Sequence of chain 2.A:
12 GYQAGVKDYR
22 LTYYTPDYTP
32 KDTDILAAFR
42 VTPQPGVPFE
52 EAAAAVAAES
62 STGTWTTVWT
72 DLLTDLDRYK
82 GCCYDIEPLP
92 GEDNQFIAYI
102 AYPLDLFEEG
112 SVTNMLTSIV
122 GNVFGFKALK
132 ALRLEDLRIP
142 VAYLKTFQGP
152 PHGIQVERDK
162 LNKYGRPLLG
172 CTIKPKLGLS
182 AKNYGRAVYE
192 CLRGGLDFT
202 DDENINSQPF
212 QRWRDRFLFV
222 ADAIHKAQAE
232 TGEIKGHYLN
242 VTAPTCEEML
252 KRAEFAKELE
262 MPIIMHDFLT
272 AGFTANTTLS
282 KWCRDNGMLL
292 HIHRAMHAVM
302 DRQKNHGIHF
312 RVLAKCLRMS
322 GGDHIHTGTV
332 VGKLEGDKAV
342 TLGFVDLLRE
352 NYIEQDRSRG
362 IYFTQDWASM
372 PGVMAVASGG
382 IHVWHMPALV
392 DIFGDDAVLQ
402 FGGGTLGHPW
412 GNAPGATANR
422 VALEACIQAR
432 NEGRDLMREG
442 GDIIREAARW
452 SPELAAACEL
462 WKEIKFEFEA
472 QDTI

The small molecule below binds the protein below.
Small molecule (SMILES): O=C(O)[C@@](O)(COP(=O)(O)O)[C@H](O)[C@H](O)COP(=O)(O)O

Sequence of chain 1.E:
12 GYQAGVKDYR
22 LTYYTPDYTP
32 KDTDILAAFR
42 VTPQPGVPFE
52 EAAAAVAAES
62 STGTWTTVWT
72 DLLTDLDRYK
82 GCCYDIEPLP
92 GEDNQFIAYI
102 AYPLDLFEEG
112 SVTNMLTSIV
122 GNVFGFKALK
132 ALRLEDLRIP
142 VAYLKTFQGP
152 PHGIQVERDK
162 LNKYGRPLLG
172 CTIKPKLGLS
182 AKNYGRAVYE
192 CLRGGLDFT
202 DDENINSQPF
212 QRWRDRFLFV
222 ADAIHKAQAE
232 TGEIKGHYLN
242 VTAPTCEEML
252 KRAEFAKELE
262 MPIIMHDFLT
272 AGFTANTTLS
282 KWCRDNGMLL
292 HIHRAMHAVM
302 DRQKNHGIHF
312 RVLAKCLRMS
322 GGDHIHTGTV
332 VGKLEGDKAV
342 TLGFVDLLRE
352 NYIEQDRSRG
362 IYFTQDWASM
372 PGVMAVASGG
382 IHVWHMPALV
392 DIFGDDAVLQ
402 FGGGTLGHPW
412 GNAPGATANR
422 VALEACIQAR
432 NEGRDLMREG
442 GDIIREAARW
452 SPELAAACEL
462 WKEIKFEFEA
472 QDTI

Binding-site contacts:
Ligand atom O2P contacts residue THR65 of chain 2.A at 3.4 Å (h-bond).
Ligand atom O7 contacts residue ASP203 of chain 1.E at 3.1 Å (salt-bridge).
Ligand atom O3 contacts residue KCX201 of chain 1.E at 2.1 Å (h-bond).
Ligand atom O4 contacts residue LEU335 of chain 1.E at 3.4 Å.
Ligand atom O2P contacts residue GLY381 of chain 1.E at 2.9 Å (h-bond).
Ligand atom O2P contacts residue TRP66 of chain 2.A at 3.1 Å.
Ligand atom O5P contacts residue ARG295 of chain 1.E at 2.9 Å (salt-bridge).
Ligand atom O5 contacts residue LEU335 of chain 1.E at 3.2 Å.
Ligand atom O4P contacts residue HIS327 of chain 1.E at 2.9 Å (h-bond).
Ligand atom O1P contacts residue LYS175 of chain 1.E at 3.4 Å.
Ligand atom O4 contacts residue SER379 of chain 1.E at 3.0 Å (h-bond).
Ligand atom O3 contacts residue GLU204 of chain 1.E at 3.0 Å (salt-bridge).
Ligand atom O4 contacts residue GLY380 of chain 1.E at 3.2 Å.
Ligand atom C3 contacts residue KCX201 of chain 1.E at 2.9 Å.
Ligand atom O7 contacts residue ASN123 of chain 2.A at 3.0 Å (h-bond).
Ligand atom O1P contacts residue GLY404 of chain 1.E at 2.7 Å (h-bond).
Ligand atom C contacts residue LYS175 of chain 1.E at 3.4 Å.
Ligand atom O7 contacts residue LYS175 of chain 1.E at 3.3 Å (salt-bridge).
Ligand atom C contacts residue MG1 of chain 1.U at 3.0 Å.
Ligand atom C3 contacts residue SER379 of chain 1.E at 3.5 Å.
Ligand atom O1 contacts residue LYS175 of chain 1.E at 3.2 Å (salt-bridge).
Ligand atom O3P contacts residue GLY403 of chain 1.E at 2.7 Å (h-bond).
Ligand atom O4P contacts residue SER379 of chain 1.E at 3.4 Å (h-bond).
Ligand atom O2P contacts residue LYS334 of chain 1.E at 2.7 Å (salt-bridge).
Ligand atom O2 contacts residue KCX201 of chain 1.E at 3.3 Å (h-bond).
Ligand atom O2 contacts residue LYS175 of chain 1.E at 3.0 Å (salt-bridge).
Ligand atom O3 contacts residue MG1 of chain 1.U at 2.3 Å.
Ligand atom P1 contacts residue THR65 of chain 2.A at 3.4 Å.
Ligand atom O7 contacts residue MG1 of chain 1.U at 2.3 Å.
Ligand atom O1P contacts residue THR65 of chain 2.A at 2.5 Å (h-bond).
Ligand atom C3 contacts residue MG1 of chain 1.U at 3.2 Å.
Ligand atom O2 contacts residue MG1 of chain 1.U at 2.3 Å.
Ligand atom O6 contacts residue GLU60 of chain 2.A at 3.3 Å (salt-bridge).
Ligand atom O6P contacts residue ARG295 of chain 1.E at 2.9 Å (salt-bridge).
Ligand atom O6 contacts residue LYS334 of chain 1.E at 3.0 Å (salt-bridge).
Ligand atom O7 contacts residue LYS177 of chain 1.E at 2.8 Å (salt-bridge).
Ligand atom O3 contacts residue HIS294 of chain 1.E at 2.9 Å (h-bond).
Ligand atom O2 contacts residue THR173 of chain 1.E at 3.4 Å (h-bond).
Ligand atom C2 contacts residue MG1 of chain 1.U at 3.0 Å.
Ligand atom O7 contacts residue GLU204 of chain 1.E at 3.0 Å (salt-bridge).